Binding-site contacts:
Ligand atom C10 contacts residue GLY143 of chain 1.B at 3.4 Å.
Ligand atom C05 contacts residue THR86 of chain 1.B at 4.0 Å.
Ligand atom C09 contacts residue GLY142 of chain 1.B at 3.5 Å.
Ligand atom O01 contacts residue LEU140 of chain 1.B at 3.7 Å.
Ligand atom C02 contacts residue GLY136 of chain 1.B at 3.2 Å.
Ligand atom C04 contacts residue SER134 of chain 1.B at 4.0 Å.
Ligand atom C09 contacts residue GLY111 of chain 1.B at 4.2 Å.
Ligand atom N03 contacts residue SER134 of chain 1.B at 3.5 Å.
Ligand atom N12 contacts residue TYR138 of chain 1.B at 3.9 Å.
Ligand atom N12 contacts residue LEU140 of chain 1.B at 3.1 Å (h-bond).
Ligand atom C04 contacts residue PRO87 of chain 1.B at 3.9 Å (hydrophobic).
Ligand atom C11 contacts residue GLY142 of chain 1.B at 4.1 Å.
Ligand atom C10 contacts residue THR86 of chain 1.B at 4.2 Å.
Ligand atom C11 contacts residue GLY143 of chain 1.B at 4.0 Å.
Ligand atom C05 contacts residue LEU140 of chain 1.B at 4.0 Å (hydrophobic).
Ligand atom C09 contacts residue GLY143 of chain 1.B at 3.7 Å.
Ligand atom N03 contacts residue ILE135 of chain 1.B at 3.0 Å (h-bond).
Ligand atom C10 contacts residue GLY142 of chain 1.B at 3.5 Å.
Ligand atom O01 contacts residue TYR138 of chain 1.B at 3.4 Å (h-bond).
Ligand atom C08 contacts residue LEU140 of chain 1.B at 3.5 Å (hydrophobic).
Ligand atom N12 contacts residue PRO87 of chain 1.B at 4.0 Å.
Ligand atom C06 contacts residue LEU140 of chain 1.B at 4.2 Å (hydrophobic).
Ligand atom C07 contacts residue LEU140 of chain 1.B at 3.9 Å (hydrophobic).
Ligand atom C11 contacts residue THR86 of chain 1.B at 3.7 Å.
Ligand atom C11 contacts residue PRO85 of chain 1.B at 3.7 Å (hydrophobic).
Ligand atom C06 contacts residue PRO87 of chain 1.B at 3.8 Å (hydrophobic).
Ligand atom C11 contacts residue PRO87 of chain 1.B at 4.1 Å (hydrophobic).
Ligand atom C04 contacts residue ILE135 of chain 1.B at 4.0 Å (hydrophobic).
Ligand atom C04 contacts residue THR86 of chain 1.B at 3.6 Å.
Ligand atom C07 contacts residue PRO87 of chain 1.B at 3.6 Å (hydrophobic).
Ligand atom C06 contacts residue THR86 of chain 1.B at 4.1 Å.
Ligand atom C08 contacts residue PRO87 of chain 1.B at 3.9 Å (hydrophobic).
Ligand atom C02 contacts residue SER134 of chain 1.B at 4.0 Å.
Ligand atom C10 contacts residue PRO85 of chain 1.B at 3.6 Å (hydrophobic).
Ligand atom N03 contacts residue GLY136 of chain 1.B at 3.8 Å.
Ligand atom N12 contacts residue VAL139 of chain 1.B at 3.9 Å.
Ligand atom N03 contacts residue THR86 of chain 1.B at 4.1 Å.
Ligand atom C05 contacts residue PRO87 of chain 1.B at 3.9 Å (hydrophobic).
Ligand atom C02 contacts residue ILE135 of chain 1.B at 3.9 Å (hydrophobic).
Ligand atom C02 contacts residue TYR138 of chain 1.B at 3.5 Å (hydrophobic).

Sequence of chain 1.B:
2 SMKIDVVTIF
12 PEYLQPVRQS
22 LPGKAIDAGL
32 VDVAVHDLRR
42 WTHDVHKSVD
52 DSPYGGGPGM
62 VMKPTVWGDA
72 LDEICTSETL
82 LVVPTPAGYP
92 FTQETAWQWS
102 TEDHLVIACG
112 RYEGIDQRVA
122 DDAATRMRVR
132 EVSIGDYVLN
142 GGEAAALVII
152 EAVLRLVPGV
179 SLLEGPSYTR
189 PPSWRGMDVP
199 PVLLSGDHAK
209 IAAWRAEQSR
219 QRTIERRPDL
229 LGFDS

This small molecule binds to this protein.
Small molecule (SMILES): Nc1ccccc1-c1cnco1